Sequence of chain 51.S:
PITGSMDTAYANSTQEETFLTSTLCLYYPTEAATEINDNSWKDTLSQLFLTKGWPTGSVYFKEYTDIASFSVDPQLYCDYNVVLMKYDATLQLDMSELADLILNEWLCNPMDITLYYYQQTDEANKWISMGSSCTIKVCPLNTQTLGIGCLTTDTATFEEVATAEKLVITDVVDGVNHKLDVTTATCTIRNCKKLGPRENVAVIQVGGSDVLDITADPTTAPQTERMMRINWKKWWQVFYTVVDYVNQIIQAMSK

A small-molecule ligand and the protein it binds are described below.
Small molecule (SMILES): CC(=O)N[C@H]1[C@H](O[C@H]2[C@H](O)[C@@H](NC(C)=O)CO[C@@H]2CO)O[C@H](CO)[C@@H](O)[C@@H]1O

Binding-site contacts:
Ligand atom C8 contacts residue TYR17 of chain 51.S at 4.2 Å (hydrophobic).
Ligand atom O6 contacts residue ASN19 of chain 51.S at 4.4 Å.
Ligand atom C5 contacts residue ASN19 of chain 51.S at 3.4 Å.
Ligand atom C2 contacts residue ASN19 of chain 51.S at 3.4 Å.
Ligand atom C6 contacts residue ASN19 of chain 51.S at 4.1 Å.
Ligand atom O5 contacts residue ASN19 of chain 51.S at 2.2 Å (h-bond).
Ligand atom C3 contacts residue ASN19 of chain 51.S at 4.4 Å.
Ligand atom C1 contacts residue ASN19 of chain 51.S at 1.9 Å.
Ligand atom N2 contacts residue ASN19 of chain 51.S at 4.1 Å.